A protein and the small-molecule ligand that binds it are described below.
Small molecule (SMILES): N[C@@H](Cc1c[nH]c2ccccc12)C(=O)O

Binding-site contacts:
Ligand atom N contacts residue THR23 of chain 1.J at 2.8 Å (h-bond).
Ligand atom NE1 contacts residue ALA44 of chain 1.K at 3.9 Å.
Ligand atom C contacts residue THR50 of chain 1.K at 3.9 Å.
Ligand atom CD2 contacts residue THR50 of chain 1.K at 4.0 Å.
Ligand atom CB contacts residue SER51 of chain 1.J at 3.3 Å.
Ligand atom NE1 contacts residue GLN45 of chain 1.K at 2.8 Å (h-bond).
Ligand atom CA contacts residue THR23 of chain 1.J at 3.8 Å.
Ligand atom O contacts residue GLY25 of chain 1.J at 3.1 Å (h-bond).
Ligand atom OXT contacts residue THR50 of chain 1.K at 2.8 Å (h-bond).
Ligand atom C contacts residue GLY25 of chain 1.J at 3.6 Å.
Ligand atom O contacts residue THR47 of chain 1.K at 3.5 Å.
Ligand atom CA contacts residue THR28 of chain 1.J at 3.1 Å.
Ligand atom CZ2 contacts residue THR50 of chain 1.K at 3.8 Å.
Ligand atom CE2 contacts residue GLN45 of chain 1.K at 3.9 Å.
Ligand atom OXT contacts residue HIS49 of chain 1.K at 3.6 Å.
Ligand atom CE3 contacts residue HIS31 of chain 1.K at 4.0 Å.
Ligand atom O contacts residue ARG24 of chain 1.J at 3.4 Å.
Ligand atom O contacts residue THR23 of chain 1.J at 3.9 Å.
Ligand atom C contacts residue SER51 of chain 1.J at 3.5 Å.
Ligand atom CE3 contacts residue HIS32 of chain 1.K at 4.0 Å.
Ligand atom CD1 contacts residue THR47 of chain 1.K at 3.7 Å.
Ligand atom OXT contacts residue THR47 of chain 1.K at 2.6 Å (h-bond).
Ligand atom CZ3 contacts residue GLY21 of chain 1.K at 3.7 Å.
Ligand atom CB contacts residue THR28 of chain 1.J at 3.6 Å.
Ligand atom C contacts residue THR47 of chain 1.K at 3.5 Å.
Ligand atom CZ2 contacts residue ILE53 of chain 1.K at 3.8 Å (hydrophobic).
Ligand atom O contacts residue SER51 of chain 1.J at 2.9 Å (h-bond).
Ligand atom N contacts residue THR28 of chain 1.J at 2.8 Å (h-bond).
Ligand atom CE2 contacts residue THR50 of chain 1.K at 4.0 Å.
Ligand atom CZ2 contacts residue ALA44 of chain 1.K at 4.0 Å (hydrophobic).
Ligand atom CH2 contacts residue GLY21 of chain 1.K at 3.5 Å.
Ligand atom CA contacts residue GLY25 of chain 1.J at 3.6 Å.
Ligand atom CA contacts residue SER51 of chain 1.J at 3.9 Å.
Ligand atom CG contacts residue SER51 of chain 1.J at 3.8 Å.
Ligand atom N contacts residue GLY25 of chain 1.J at 2.8 Å (h-bond).
Ligand atom CD1 contacts residue SER51 of chain 1.J at 3.5 Å.
Ligand atom CZ3 contacts residue HIS32 of chain 1.K at 4.0 Å.
Ligand atom CB contacts residue THR23 of chain 1.J at 3.8 Å.
Ligand atom CD1 contacts residue GLN45 of chain 1.K at 3.5 Å.
Ligand atom N contacts residue ASP27 of chain 1.J at 3.2 Å (salt-bridge).

Sequence of chain 1.K:
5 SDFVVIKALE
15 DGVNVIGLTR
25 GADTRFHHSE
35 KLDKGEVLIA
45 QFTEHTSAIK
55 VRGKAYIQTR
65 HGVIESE

Sequence of chain 1.J:
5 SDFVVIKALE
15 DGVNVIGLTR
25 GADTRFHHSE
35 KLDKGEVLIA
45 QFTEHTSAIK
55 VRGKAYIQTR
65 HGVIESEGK